Sequence of chain 1.B:
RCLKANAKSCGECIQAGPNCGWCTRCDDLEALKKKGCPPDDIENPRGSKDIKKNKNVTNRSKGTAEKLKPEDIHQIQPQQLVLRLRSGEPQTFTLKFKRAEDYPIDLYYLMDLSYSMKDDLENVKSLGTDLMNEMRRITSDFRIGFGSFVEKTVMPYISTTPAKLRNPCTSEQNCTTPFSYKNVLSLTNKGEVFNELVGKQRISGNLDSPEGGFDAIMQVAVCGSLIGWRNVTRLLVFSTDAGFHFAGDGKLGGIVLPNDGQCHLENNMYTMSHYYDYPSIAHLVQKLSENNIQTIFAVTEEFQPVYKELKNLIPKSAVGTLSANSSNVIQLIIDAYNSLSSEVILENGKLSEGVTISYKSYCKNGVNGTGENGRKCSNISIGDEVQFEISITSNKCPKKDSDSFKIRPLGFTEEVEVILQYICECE

This protein binds this small molecule.
Small molecule (SMILES): CC(=O)N[C@H]1[C@H](O[C@H]2[C@H](O)[C@@H](NC(C)=O)CO[C@@H]2CO)O[C@H](CO)[C@@H](O)[C@@H]1O

Binding-site contacts:
Ligand atom C3 contacts residue ASN386 of chain 1.B at 3.8 Å.
Ligand atom C5 contacts residue ASN386 of chain 1.B at 3.7 Å.
Ligand atom N2 contacts residue ASN386 of chain 1.B at 2.7 Å (h-bond).
Ligand atom C7 contacts residue GLY384 of chain 1.B at 3.6 Å.
Ligand atom C3 contacts residue GLY384 of chain 1.B at 4.4 Å.
Ligand atom C8 contacts residue GLY384 of chain 1.B at 3.5 Å.
Ligand atom C2 contacts residue ASN386 of chain 1.B at 2.4 Å.
Ligand atom C1 contacts residue ASN386 of chain 1.B at 1.4 Å.
Ligand atom O5 contacts residue ASN386 of chain 1.B at 2.4 Å (h-bond).
Ligand atom C1 contacts residue GLY384 of chain 1.B at 3.5 Å.
Ligand atom C1 contacts residue TYR380 of chain 1.B at 4.1 Å (hydrophobic).
Ligand atom C6 contacts residue TYR380 of chain 1.B at 4.2 Å (hydrophobic).
Ligand atom C4 contacts residue ASN386 of chain 1.B at 4.2 Å.
Ligand atom O7 contacts residue ASN386 of chain 1.B at 4.4 Å.
Ligand atom N2 contacts residue GLY384 of chain 1.B at 2.8 Å (h-bond).
Ligand atom C5 contacts residue TYR380 of chain 1.B at 4.3 Å (hydrophobic).
Ligand atom C7 contacts residue ASN386 of chain 1.B at 3.8 Å.
Ligand atom O5 contacts residue TYR380 of chain 1.B at 3.4 Å.
Ligand atom C2 contacts residue GLY384 of chain 1.B at 3.6 Å.
Ligand atom O6 contacts residue TYR380 of chain 1.B at 4.0 Å.